Binding-site contacts:
Ligand atom C5 contacts residue ASN1131 of chain 1.B at 3.7 Å.
Ligand atom C1 contacts residue ASN1131 of chain 1.B at 1.4 Å.
Ligand atom C2 contacts residue ASN1131 of chain 1.B at 2.5 Å.
Ligand atom C7 contacts residue ASN1131 of chain 1.B at 3.5 Å.
Ligand atom O7 contacts residue ASN1131 of chain 1.B at 3.6 Å (h-bond).
Ligand atom O5 contacts residue ASN1131 of chain 1.B at 2.4 Å (h-bond).
Ligand atom N2 contacts residue ASN1131 of chain 1.B at 2.9 Å (h-bond).
Ligand atom C3 contacts residue ASN1131 of chain 1.B at 3.8 Å.
Ligand atom C4 contacts residue ASN1131 of chain 1.B at 4.2 Å.

Sequence of chain 1.B:
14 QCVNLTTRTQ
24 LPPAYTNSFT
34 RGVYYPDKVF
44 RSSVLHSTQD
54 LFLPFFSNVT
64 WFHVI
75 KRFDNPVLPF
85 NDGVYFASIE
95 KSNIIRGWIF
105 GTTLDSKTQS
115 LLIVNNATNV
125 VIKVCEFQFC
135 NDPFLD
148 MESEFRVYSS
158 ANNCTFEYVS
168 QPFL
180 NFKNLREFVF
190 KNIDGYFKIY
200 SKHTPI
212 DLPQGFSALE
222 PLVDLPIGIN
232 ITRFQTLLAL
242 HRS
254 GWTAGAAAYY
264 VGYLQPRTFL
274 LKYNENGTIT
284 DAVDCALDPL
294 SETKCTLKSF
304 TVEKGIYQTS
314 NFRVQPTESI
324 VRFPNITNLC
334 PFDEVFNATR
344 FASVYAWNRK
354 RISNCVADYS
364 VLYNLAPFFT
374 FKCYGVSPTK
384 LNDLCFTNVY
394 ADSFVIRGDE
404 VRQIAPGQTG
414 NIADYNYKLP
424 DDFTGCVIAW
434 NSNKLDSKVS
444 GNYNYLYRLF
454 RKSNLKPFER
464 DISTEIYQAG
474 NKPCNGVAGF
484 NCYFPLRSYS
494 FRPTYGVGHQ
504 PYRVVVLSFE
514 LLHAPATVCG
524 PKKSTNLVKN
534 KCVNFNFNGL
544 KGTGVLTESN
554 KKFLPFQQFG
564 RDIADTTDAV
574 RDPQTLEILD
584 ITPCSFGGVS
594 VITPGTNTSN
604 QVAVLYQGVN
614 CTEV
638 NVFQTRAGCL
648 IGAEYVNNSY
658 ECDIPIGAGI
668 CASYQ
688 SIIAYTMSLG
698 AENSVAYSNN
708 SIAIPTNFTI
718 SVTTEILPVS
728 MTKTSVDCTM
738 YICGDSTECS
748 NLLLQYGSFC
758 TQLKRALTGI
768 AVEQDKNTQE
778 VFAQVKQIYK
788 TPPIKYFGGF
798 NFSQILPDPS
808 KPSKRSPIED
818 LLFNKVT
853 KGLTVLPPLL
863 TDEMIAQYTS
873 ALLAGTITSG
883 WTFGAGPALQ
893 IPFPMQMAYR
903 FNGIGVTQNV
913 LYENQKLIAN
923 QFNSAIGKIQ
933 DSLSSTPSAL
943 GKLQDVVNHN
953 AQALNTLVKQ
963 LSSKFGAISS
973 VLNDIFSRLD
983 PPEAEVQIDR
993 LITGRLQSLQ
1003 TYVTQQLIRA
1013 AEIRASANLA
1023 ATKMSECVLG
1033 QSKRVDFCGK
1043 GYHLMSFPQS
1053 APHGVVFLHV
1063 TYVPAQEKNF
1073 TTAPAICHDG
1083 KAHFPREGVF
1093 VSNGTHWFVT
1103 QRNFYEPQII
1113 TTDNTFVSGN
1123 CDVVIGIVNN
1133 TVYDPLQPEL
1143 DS

A small-molecule ligand and the protein it binds are described below.
Small molecule (SMILES): CC(=O)N[C@H]1[C@H](O[C@H]2[C@H](O)[C@@H](NC(C)=O)CO[C@@H]2CO)O[C@H](CO)[C@@H](O)[C@@H]1O